Sequence of chain 1.A:
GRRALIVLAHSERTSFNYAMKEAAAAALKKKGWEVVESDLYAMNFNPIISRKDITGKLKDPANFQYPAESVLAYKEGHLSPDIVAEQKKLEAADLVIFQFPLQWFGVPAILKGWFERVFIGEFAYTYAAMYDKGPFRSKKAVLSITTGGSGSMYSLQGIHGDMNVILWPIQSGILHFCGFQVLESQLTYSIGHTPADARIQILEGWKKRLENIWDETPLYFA

A small-molecule ligand and the protein it binds are described below.
Small molecule (SMILES): O=C1Oc2ccccc2C(=O)C1CC1C(=O)Oc2ccccc2C1=O

Sequence of chain 2.A:
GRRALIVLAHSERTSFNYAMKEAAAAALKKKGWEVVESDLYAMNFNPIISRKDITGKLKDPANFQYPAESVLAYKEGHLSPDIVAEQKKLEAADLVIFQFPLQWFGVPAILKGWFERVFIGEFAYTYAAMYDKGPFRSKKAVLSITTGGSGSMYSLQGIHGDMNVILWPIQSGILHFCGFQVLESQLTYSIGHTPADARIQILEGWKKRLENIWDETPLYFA

Binding-site contacts:
Ligand atom C6 contacts residue TYR149 of chain 2.A at 3.7 Å (hydrophobic).
Ligand atom C2 contacts residue TYR149 of chain 2.A at 3.7 Å (hydrophobic).
Ligand atom C2 contacts residue ILE181 of chain 1.A at 3.8 Å (hydrophobic).
Ligand atom O38 contacts residue FAD1 of chain 1.B at 3.6 Å (h-bond).
Ligand atom C14 contacts residue TYR149 of chain 2.A at 3.7 Å (hydrophobic).
Ligand atom O38 contacts residue TYR149 of chain 2.A at 3.6 Å.
Ligand atom C3 contacts residue TYR149 of chain 2.A at 3.6 Å (hydrophobic).
Ligand atom O32 contacts residue HIS182 of chain 1.A at 3.3 Å (h-bond).
Ligand atom C9 contacts residue MET175 of chain 1.A at 3.6 Å (hydrophobic).
Ligand atom O32 contacts residue TYR176 of chain 1.A at 3.4 Å (h-bond).
Ligand atom C16 contacts residue FAD1 of chain 1.B at 3.2 Å.
Ligand atom C1 contacts residue MET175 of chain 1.A at 3.8 Å (hydrophobic).
Ligand atom C17 contacts residue FAD1 of chain 1.B at 3.4 Å.
Ligand atom C13 contacts residue TYR149 of chain 2.A at 3.8 Å (hydrophobic).
Ligand atom C20 contacts residue FAD1 of chain 1.B at 3.5 Å.
Ligand atom C14 contacts residue FAD1 of chain 1.B at 3.6 Å.
Ligand atom O17 contacts residue HIS182 of chain 1.A at 2.7 Å (h-bond).
Ligand atom C18 contacts residue FAD1 of chain 1.B at 3.4 Å.
Ligand atom O21 contacts residue PHE199 of chain 2.A at 3.3 Å.
Ligand atom C15 contacts residue GLY170 of chain 1.A at 3.8 Å.
Ligand atom C5 contacts residue FAD1 of chain 1.B at 3.4 Å.
Ligand atom C17 contacts residue TRP126 of chain 1.A at 3.5 Å (hydrophobic).
Ligand atom O16 contacts residue GLY170 of chain 1.A at 3.5 Å (h-bond).
Ligand atom C7 contacts residue GLY171 of chain 1.A at 3.6 Å.
Ligand atom C5 contacts residue TYR147 of chain 2.A at 3.3 Å (hydrophobic).
Ligand atom O16 contacts residue TYR149 of chain 2.A at 3.7 Å.
Ligand atom C15 contacts residue FAD1 of chain 1.B at 3.6 Å.
Ligand atom C16 contacts residue TYR147 of chain 2.A at 2.9 Å (hydrophobic).
Ligand atom C15 contacts residue GLY171 of chain 1.A at 3.4 Å.
Ligand atom C17 contacts residue TYR147 of chain 2.A at 3.6 Å (hydrophobic).
Ligand atom O5 contacts residue TYR149 of chain 2.A at 3.4 Å.
Ligand atom C8 contacts residue MET175 of chain 1.A at 3.7 Å (hydrophobic).
Ligand atom C1 contacts residue ILE181 of chain 1.A at 3.6 Å (hydrophobic).
Ligand atom C10 contacts residue MET175 of chain 1.A at 3.6 Å (hydrophobic).
Ligand atom C8 contacts residue HIS182 of chain 1.A at 3.7 Å.
Ligand atom C10 contacts residue TYR149 of chain 2.A at 3.7 Å (hydrophobic).
Ligand atom C12 contacts residue FAD1 of chain 1.B at 3.4 Å.
Ligand atom C19 contacts residue FAD1 of chain 1.B at 3.4 Å.
Ligand atom O21 contacts residue FAD1 of chain 1.B at 3.4 Å.
Ligand atom O32 contacts residue FAD1 of chain 1.B at 3.1 Å (h-bond).